Binding-site contacts:
Ligand atom O5 contacts residue ASN717 of chain 1.B at 2.3 Å (h-bond).
Ligand atom O5 contacts residue GLN1071 of chain 1.B at 3.6 Å.
Ligand atom C3 contacts residue ASN717 of chain 1.B at 3.8 Å.
Ligand atom C2 contacts residue GLN1071 of chain 1.B at 4.4 Å.
Ligand atom C7 contacts residue LEU922 of chain 1.B at 3.7 Å (hydrophobic).
Ligand atom C5 contacts residue LEU922 of chain 1.B at 4.0 Å (hydrophobic).
Ligand atom C7 contacts residue ASN717 of chain 1.B at 3.5 Å.
Ligand atom C1 contacts residue GLN1071 of chain 1.B at 3.8 Å.
Ligand atom C2 contacts residue ASN717 of chain 1.B at 2.5 Å.
Ligand atom O6 contacts residue GLN926 of chain 1.B at 4.0 Å.
Ligand atom O7 contacts residue ASN717 of chain 1.B at 3.6 Å (h-bond).
Ligand atom C1 contacts residue ASN717 of chain 1.B at 1.4 Å.
Ligand atom N2 contacts residue ASN717 of chain 1.B at 3.0 Å (h-bond).
Ligand atom C8 contacts residue LEU922 of chain 1.B at 3.6 Å (hydrophobic).
Ligand atom O4 contacts residue LEU922 of chain 1.B at 4.2 Å.
Ligand atom C4 contacts residue ASN717 of chain 1.B at 4.2 Å.
Ligand atom C8 contacts residue THR716 of chain 1.B at 4.4 Å.
Ligand atom O6 contacts residue LEU922 of chain 1.B at 4.3 Å.
Ligand atom O7 contacts residue LEU922 of chain 1.B at 3.5 Å.
Ligand atom C5 contacts residue ASN717 of chain 1.B at 3.6 Å.
Ligand atom C8 contacts residue GLN926 of chain 1.B at 4.4 Å.
Ligand atom C1 contacts residue LEU922 of chain 1.B at 4.3 Å (hydrophobic).

The protein below binds the small molecule below.
Small molecule (SMILES): CC(=O)N[C@H]1[C@H](O[C@H]2[C@H](O)[C@@H](NC(C)=O)CO[C@@H]2CO)O[C@H](CO)[C@@H](O)[C@@H]1O

Sequence of chain 1.B:
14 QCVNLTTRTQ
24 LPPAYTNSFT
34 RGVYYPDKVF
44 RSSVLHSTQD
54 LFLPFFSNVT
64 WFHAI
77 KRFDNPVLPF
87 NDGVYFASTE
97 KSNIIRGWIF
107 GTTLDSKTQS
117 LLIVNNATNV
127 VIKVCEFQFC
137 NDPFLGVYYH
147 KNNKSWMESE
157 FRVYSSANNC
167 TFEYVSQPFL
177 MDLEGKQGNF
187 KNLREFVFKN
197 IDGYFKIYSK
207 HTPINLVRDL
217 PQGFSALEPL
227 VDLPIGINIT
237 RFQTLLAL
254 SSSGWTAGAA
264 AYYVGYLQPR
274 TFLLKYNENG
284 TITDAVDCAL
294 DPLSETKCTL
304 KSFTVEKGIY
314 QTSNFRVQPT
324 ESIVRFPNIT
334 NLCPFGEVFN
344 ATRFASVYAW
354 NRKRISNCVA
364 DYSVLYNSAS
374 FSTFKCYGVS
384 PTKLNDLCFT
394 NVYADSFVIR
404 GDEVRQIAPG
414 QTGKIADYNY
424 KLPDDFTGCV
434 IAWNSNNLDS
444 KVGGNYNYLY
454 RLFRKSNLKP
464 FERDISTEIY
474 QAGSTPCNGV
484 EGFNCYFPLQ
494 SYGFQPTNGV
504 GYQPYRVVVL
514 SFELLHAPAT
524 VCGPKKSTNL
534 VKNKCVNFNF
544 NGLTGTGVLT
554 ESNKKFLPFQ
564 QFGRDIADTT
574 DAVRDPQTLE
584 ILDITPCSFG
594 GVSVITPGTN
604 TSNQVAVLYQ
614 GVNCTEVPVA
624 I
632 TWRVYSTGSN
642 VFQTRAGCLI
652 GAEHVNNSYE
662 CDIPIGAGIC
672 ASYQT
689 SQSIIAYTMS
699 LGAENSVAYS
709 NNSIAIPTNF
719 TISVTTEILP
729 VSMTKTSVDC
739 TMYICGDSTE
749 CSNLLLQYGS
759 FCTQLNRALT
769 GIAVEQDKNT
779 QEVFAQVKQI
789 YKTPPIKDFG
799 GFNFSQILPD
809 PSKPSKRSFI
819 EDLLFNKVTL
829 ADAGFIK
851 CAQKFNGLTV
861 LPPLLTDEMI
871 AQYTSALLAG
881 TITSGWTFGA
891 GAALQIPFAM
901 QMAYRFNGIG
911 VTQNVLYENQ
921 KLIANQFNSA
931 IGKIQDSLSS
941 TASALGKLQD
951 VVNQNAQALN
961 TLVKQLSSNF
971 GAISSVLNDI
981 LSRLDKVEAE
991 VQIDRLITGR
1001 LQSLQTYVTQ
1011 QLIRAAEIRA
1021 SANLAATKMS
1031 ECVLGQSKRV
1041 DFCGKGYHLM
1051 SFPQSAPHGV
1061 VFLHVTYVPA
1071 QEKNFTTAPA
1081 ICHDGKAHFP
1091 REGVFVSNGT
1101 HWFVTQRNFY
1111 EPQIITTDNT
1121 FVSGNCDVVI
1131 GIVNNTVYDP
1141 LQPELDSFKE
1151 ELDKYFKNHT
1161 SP